A protein and the small-molecule ligand that binds it are described below.
Small molecule (SMILES): NC(=[NH2+])c1ccc2[nH]c(-c3ccc[nH]c3=O)nc2c1

Sequence of chain 1.B:
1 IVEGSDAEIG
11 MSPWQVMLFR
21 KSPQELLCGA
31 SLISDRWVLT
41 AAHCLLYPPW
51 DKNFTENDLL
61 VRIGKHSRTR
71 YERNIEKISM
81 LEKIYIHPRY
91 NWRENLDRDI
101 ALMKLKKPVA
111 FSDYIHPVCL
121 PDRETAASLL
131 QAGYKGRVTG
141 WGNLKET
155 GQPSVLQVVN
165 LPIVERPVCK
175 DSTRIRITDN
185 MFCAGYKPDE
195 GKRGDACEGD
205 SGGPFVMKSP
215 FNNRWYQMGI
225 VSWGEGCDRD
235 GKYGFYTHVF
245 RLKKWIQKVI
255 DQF

Binding-site contacts:
Ligand atom C2 contacts residue VAL225 of chain 1.B at 3.6 Å (hydrophobic).
Ligand atom C2 contacts residue TRP227 of chain 1.B at 3.9 Å (hydrophobic).
Ligand atom O6' contacts residue HIS43 of chain 1.B at 2.7 Å (h-bond).
Ligand atom C4' contacts residue TRP50 of chain 1.B at 3.5 Å (hydrophobic).
Ligand atom N4 contacts residue GLU202 of chain 1.B at 4.1 Å.
Ligand atom C7 contacts residue ALA200 of chain 1.B at 3.2 Å (hydrophobic).
Ligand atom C3' contacts residue GLU202 of chain 1.B at 3.3 Å.
Ligand atom C1 contacts residue ALA200 of chain 1.B at 3.9 Å (hydrophobic).
Ligand atom C1 contacts residue CYS201 of chain 1.B at 4.0 Å (hydrophobic).
Ligand atom N2 contacts residue GLY238 of chain 1.B at 3.7 Å.
Ligand atom C3 contacts residue VAL225 of chain 1.B at 3.6 Å (hydrophobic).
Ligand atom O6' contacts residue SER205 of chain 1.B at 2.6 Å (h-bond).
Ligand atom N1 contacts residue CYS231 of chain 1.B at 3.9 Å.
Ligand atom C6 contacts residue GLY230 of chain 1.B at 4.1 Å.
Ligand atom C3 contacts residue SER226 of chain 1.B at 4.0 Å.
Ligand atom C7 contacts residue GLY228 of chain 1.B at 3.8 Å.
Ligand atom C1 contacts residue TRP227 of chain 1.B at 4.0 Å (hydrophobic).
Ligand atom C5 contacts residue CYS201 of chain 1.B at 4.0 Å (hydrophobic).
Ligand atom C6' contacts residue HIS43 of chain 1.B at 3.8 Å.
Ligand atom N2 contacts residue GLY228 of chain 1.B at 4.0 Å.
Ligand atom C2' contacts residue GLU202 of chain 1.B at 3.6 Å.
Ligand atom C7 contacts residue ASP199 of chain 1.B at 3.6 Å.
Ligand atom C4 contacts residue CYS201 of chain 1.B at 4.0 Å (hydrophobic).
Ligand atom N2 contacts residue TRP227 of chain 1.B at 3.6 Å.
Ligand atom C3 contacts residue SER205 of chain 1.B at 3.5 Å.
Ligand atom C2 contacts residue ALA200 of chain 1.B at 4.1 Å (hydrophobic).
Ligand atom N2 contacts residue ALA200 of chain 1.B at 3.5 Å (h-bond).
Ligand atom N2 contacts residue ASP199 of chain 1.B at 2.9 Å (salt-bridge).
Ligand atom C7 contacts residue GLY230 of chain 1.B at 3.9 Å.
Ligand atom C3 contacts residue TRP227 of chain 1.B at 4.1 Å (hydrophobic).
Ligand atom N3 contacts residue SER205 of chain 1.B at 2.7 Å (h-bond).
Ligand atom N1 contacts residue ASP199 of chain 1.B at 3.0 Å (salt-bridge).
Ligand atom C1 contacts residue GLY228 of chain 1.B at 3.9 Å.
Ligand atom C6' contacts residue SER205 of chain 1.B at 3.7 Å.
Ligand atom N1 contacts residue ALA200 of chain 1.B at 3.1 Å (h-bond).
Ligand atom N1 contacts residue GLY228 of chain 1.B at 4.0 Å.
Ligand atom N1 contacts residue GLY230 of chain 1.B at 2.7 Å (h-bond).
Ligand atom C8 contacts residue SER205 of chain 1.B at 3.8 Å.
Ligand atom C4 contacts residue SER205 of chain 1.B at 3.4 Å.
Ligand atom C6 contacts residue CYS201 of chain 1.B at 4.0 Å (hydrophobic).